A protein and the small-molecule ligand that binds it are described below.
Small molecule (SMILES): C[C@@H]1O[C@@H](O)[C@H](O)[C@H](O)[C@H]1O

Binding-site contacts:
Ligand atom O4 contacts residue CA1 of chain 1.E at 2.6 Å.
Ligand atom O3 contacts residue TYR277 of chain 1.A at 4.3 Å.
Ligand atom C5 contacts residue PRO305 of chain 1.A at 4.0 Å (hydrophobic).
Ligand atom O4 contacts residue GLY304 of chain 1.A at 4.3 Å.
Ligand atom O2 contacts residue ASP260 of chain 1.A at 4.3 Å.
Ligand atom O2 contacts residue TYR277 of chain 1.A at 2.8 Å (h-bond).
Ligand atom C6 contacts residue PRO363 of chain 1.A at 4.3 Å (hydrophobic).
Ligand atom C5 contacts residue TYR277 of chain 1.A at 3.7 Å (hydrophobic).
Ligand atom C1 contacts residue TYR277 of chain 1.A at 3.8 Å (hydrophobic).
Ligand atom O3 contacts residue ASP260 of chain 1.A at 2.7 Å (salt-bridge).
Ligand atom C6 contacts residue PRO305 of chain 1.A at 4.0 Å (hydrophobic).
Ligand atom O4 contacts residue ASP259 of chain 1.A at 2.6 Å (salt-bridge).
Ligand atom C4 contacts residue ASP259 of chain 1.A at 3.3 Å.
Ligand atom C3 contacts residue ASP260 of chain 1.A at 4.0 Å.
Ligand atom O3 contacts residue GLY303 of chain 1.A at 3.4 Å (h-bond).
Ligand atom C6 contacts residue TYR277 of chain 1.A at 3.9 Å (hydrophobic).
Ligand atom C3 contacts residue CA1 of chain 1.E at 3.3 Å.
Ligand atom C4 contacts residue CA1 of chain 1.E at 3.4 Å.
Ligand atom C2 contacts residue TYR277 of chain 1.A at 3.8 Å (hydrophobic).
Ligand atom C4 contacts residue TYR277 of chain 1.A at 3.7 Å (hydrophobic).
Ligand atom C3 contacts residue GLY303 of chain 1.A at 3.5 Å.
Ligand atom O5 contacts residue TYR277 of chain 1.A at 3.1 Å (h-bond).
Ligand atom O3 contacts residue CA1 of chain 1.E at 2.6 Å.
Ligand atom C6 contacts residue ASP259 of chain 1.A at 3.9 Å.
Ligand atom C5 contacts residue ASP259 of chain 1.A at 4.2 Å.
Ligand atom C3 contacts residue TYR277 of chain 1.A at 4.3 Å (hydrophobic).
Ligand atom O4 contacts residue GLY303 of chain 1.A at 3.8 Å.
Ligand atom C4 contacts residue PRO305 of chain 1.A at 4.2 Å (hydrophobic).
Ligand atom C4 contacts residue GLY303 of chain 1.A at 4.3 Å.
Ligand atom C3 contacts residue ASP259 of chain 1.A at 4.1 Å.
Ligand atom O3 contacts residue ASP259 of chain 1.A at 3.4 Å (salt-bridge).
Ligand atom O4 contacts residue PRO305 of chain 1.A at 3.0 Å (h-bond).

Sequence of chain 1.A:
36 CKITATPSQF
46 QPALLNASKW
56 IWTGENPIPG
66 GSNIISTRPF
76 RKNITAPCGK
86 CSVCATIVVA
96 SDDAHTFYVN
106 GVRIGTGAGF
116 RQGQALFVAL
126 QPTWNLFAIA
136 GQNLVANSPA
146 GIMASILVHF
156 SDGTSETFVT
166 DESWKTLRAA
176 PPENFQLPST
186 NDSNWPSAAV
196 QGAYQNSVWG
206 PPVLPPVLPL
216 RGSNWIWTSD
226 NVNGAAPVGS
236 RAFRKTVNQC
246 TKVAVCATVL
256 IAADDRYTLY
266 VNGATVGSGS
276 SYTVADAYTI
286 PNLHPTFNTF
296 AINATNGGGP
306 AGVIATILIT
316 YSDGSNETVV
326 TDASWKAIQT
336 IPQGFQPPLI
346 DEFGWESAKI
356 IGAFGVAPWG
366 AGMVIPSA